Sequence of chain 56.A:
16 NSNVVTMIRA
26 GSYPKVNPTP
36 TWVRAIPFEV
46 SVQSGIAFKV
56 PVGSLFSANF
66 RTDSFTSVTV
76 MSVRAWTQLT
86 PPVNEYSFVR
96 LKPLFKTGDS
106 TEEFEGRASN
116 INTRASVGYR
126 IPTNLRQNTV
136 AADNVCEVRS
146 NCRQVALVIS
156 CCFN

Binding-site contacts:
Ligand atom C2 contacts residue ARG125 of chain 51.A at 3.8 Å.
Ligand atom C6 contacts residue ARG125 of chain 51.A at 3.5 Å.
Ligand atom OP3 contacts residue ARG125 of chain 51.A at 2.8 Å.
Ligand atom C5' contacts residue ARG125 of chain 51.A at 4.1 Å.
Ligand atom OP2 contacts residue ILE23 of chain 56.A at 4.5 Å.
Ligand atom C5' contacts residue MET76 of chain 51.A at 4.3 Å (hydrophobic).
Ligand atom C5' contacts residue SER77 of chain 51.A at 4.4 Å.
Ligand atom O2 contacts residue ASN16 of chain 56.A at 2.5 Å (h-bond).
Ligand atom C4 contacts residue ASN16 of chain 56.A at 4.1 Å.
Ligand atom OP1 contacts residue ARG131 of chain 51.A at 3.4 Å (salt-bridge).
Ligand atom OP1 contacts residue ARG125 of chain 51.A at 2.9 Å (salt-bridge).
Ligand atom C5 contacts residue THR21 of chain 56.A at 4.3 Å.
Ligand atom O4 contacts residue SER17 of chain 56.A at 3.2 Å.
Ligand atom O5' contacts residue ARG125 of chain 51.A at 3.0 Å (salt-bridge).
Ligand atom C4' contacts residue ARG125 of chain 51.A at 4.4 Å.
Ligand atom P contacts residue ARG131 of chain 51.A at 3.5 Å.
Ligand atom OP2 contacts residue SER77 of chain 51.A at 4.1 Å.
Ligand atom O5' contacts residue ARG131 of chain 51.A at 2.6 Å (salt-bridge).
Ligand atom OP3 contacts residue ILE23 of chain 56.A at 4.2 Å.
Ligand atom P contacts residue ILE23 of chain 56.A at 4.4 Å.
Ligand atom C5 contacts residue ARG125 of chain 51.A at 3.5 Å.
Ligand atom C2' contacts residue ARG125 of chain 51.A at 3.6 Å.
Ligand atom C1' contacts residue ARG125 of chain 51.A at 4.2 Å.
Ligand atom C4 contacts residue ARG125 of chain 51.A at 3.5 Å.
Ligand atom OP1 contacts residue ILE23 of chain 56.A at 4.0 Å.
Ligand atom P contacts residue ARG125 of chain 51.A at 3.7 Å.
Ligand atom OP2 contacts residue ARG131 of chain 51.A at 3.7 Å.
Ligand atom C2 contacts residue ASN16 of chain 56.A at 3.0 Å.
Ligand atom C4 contacts residue SER17 of chain 56.A at 4.1 Å.
Ligand atom C5' contacts residue ARG131 of chain 51.A at 3.2 Å.
Ligand atom N1 contacts residue ARG125 of chain 51.A at 3.7 Å.
Ligand atom C3' contacts residue ARG125 of chain 51.A at 3.3 Å.
Ligand atom N3 contacts residue ASN16 of chain 56.A at 2.9 Å (h-bond).
Ligand atom N1 contacts residue ASN16 of chain 56.A at 4.4 Å.
Ligand atom N3 contacts residue SER17 of chain 56.A at 4.3 Å.
Ligand atom N3 contacts residue ARG125 of chain 51.A at 3.6 Å (salt-bridge).
Ligand atom O3' contacts residue ARG125 of chain 51.A at 4.0 Å.
Ligand atom O4 contacts residue THR21 of chain 56.A at 3.9 Å.
Ligand atom O2 contacts residue ARG125 of chain 51.A at 3.9 Å.
Ligand atom O4 contacts residue ARG125 of chain 51.A at 3.8 Å.

Sequence of chain 51.A:
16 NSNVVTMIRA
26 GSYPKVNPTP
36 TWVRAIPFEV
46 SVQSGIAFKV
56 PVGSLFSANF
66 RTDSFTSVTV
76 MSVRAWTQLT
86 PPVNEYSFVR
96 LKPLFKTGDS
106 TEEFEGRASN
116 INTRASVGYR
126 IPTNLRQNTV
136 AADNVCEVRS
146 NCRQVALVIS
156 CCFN

A protein and the small-molecule ligand that binds it are described below.
Small molecule (SMILES): CO[P](=O)(O)O[C@H]1[C@@H](O)[C@H](n2ccc(=O)[nH]c2=O)O[C@@H]1COP(=O)(O)O